Sequence of chain 1.A:
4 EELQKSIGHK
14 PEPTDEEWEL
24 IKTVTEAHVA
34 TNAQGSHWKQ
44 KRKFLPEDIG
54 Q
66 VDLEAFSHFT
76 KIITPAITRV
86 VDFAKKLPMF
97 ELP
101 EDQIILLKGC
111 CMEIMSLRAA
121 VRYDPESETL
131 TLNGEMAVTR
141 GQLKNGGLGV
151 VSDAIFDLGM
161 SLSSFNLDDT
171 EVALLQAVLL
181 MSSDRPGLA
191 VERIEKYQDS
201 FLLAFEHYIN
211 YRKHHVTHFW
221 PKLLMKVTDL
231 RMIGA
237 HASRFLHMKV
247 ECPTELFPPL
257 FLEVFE

This protein binds this small molecule.
Small molecule (SMILES): O=C(O)Cc1cc(I)c(Oc2ccc(O)c(I)c2)c(I)c1

Binding-site contacts:
Ligand atom O4 contacts residue ALA81 of chain 1.A at 3.8 Å.
Ligand atom I1 contacts residue ILE77 of chain 1.A at 3.8 Å.
Ligand atom I2 contacts residue GLY146 of chain 1.A at 3.6 Å.
Ligand atom C14 contacts residue ARG122 of chain 1.A at 3.9 Å.
Ligand atom C12 contacts residue ILE78 of chain 1.A at 3.9 Å (hydrophobic).
Ligand atom C4 contacts residue LEU148 of chain 1.A at 3.8 Å (hydrophobic).
Ligand atom I3 contacts residue ILE155 of chain 1.A at 3.5 Å.
Ligand atom C10 contacts residue MET112 of chain 1.A at 3.9 Å (hydrophobic).
Ligand atom C2 contacts residue LEU148 of chain 1.A at 4.0 Å (hydrophobic).
Ligand atom O1 contacts residue PHE257 of chain 1.A at 3.5 Å.
Ligand atom C13 contacts residue MET115 of chain 1.A at 3.4 Å (hydrophobic).
Ligand atom C10 contacts residue HIS237 of chain 1.A at 3.6 Å.
Ligand atom C14 contacts residue ASN133 of chain 1.A at 3.5 Å.
Ligand atom O1 contacts residue LEU148 of chain 1.A at 3.9 Å.
Ligand atom C9 contacts residue LEU132 of chain 1.A at 3.7 Å (hydrophobic).
Ligand atom C7 contacts residue LEU132 of chain 1.A at 3.8 Å (hydrophobic).
Ligand atom C13 contacts residue ALA81 of chain 1.A at 3.8 Å (hydrophobic).
Ligand atom C12 contacts residue MET112 of chain 1.A at 4.0 Å (hydrophobic).
Ligand atom O4 contacts residue ASN133 of chain 1.A at 3.8 Å.
Ligand atom O3 contacts residue ASN133 of chain 1.A at 2.8 Å (h-bond).
Ligand atom O3 contacts residue LEU132 of chain 1.A at 3.6 Å.
Ligand atom C8 contacts residue ILE78 of chain 1.A at 3.8 Å (hydrophobic).
Ligand atom O4 contacts residue ARG122 of chain 1.A at 3.6 Å.
Ligand atom C14 contacts residue ALA81 of chain 1.A at 4.0 Å (hydrophobic).
Ligand atom I1 contacts residue PHE74 of chain 1.A at 3.2 Å.
Ligand atom C8 contacts residue HIS237 of chain 1.A at 3.6 Å.
Ligand atom C4 contacts residue PHE74 of chain 1.A at 3.9 Å (hydrophobic).
Ligand atom O1 contacts residue HIS237 of chain 1.A at 2.8 Å (h-bond).
Ligand atom O2 contacts residue LEU132 of chain 1.A at 3.8 Å.
Ligand atom O1 contacts residue MET244 of chain 1.A at 3.9 Å.
Ligand atom I1 contacts residue ILE78 of chain 1.A at 3.9 Å.
Ligand atom C8 contacts residue LEU148 of chain 1.A at 3.7 Å (hydrophobic).
Ligand atom O2 contacts residue LEU143 of chain 1.A at 4.0 Å.
Ligand atom C11 contacts residue MET115 of chain 1.A at 3.2 Å (hydrophobic).
Ligand atom C3 contacts residue ALA81 of chain 1.A at 3.6 Å (hydrophobic).
Ligand atom O3 contacts residue ARG122 of chain 1.A at 3.0 Å (salt-bridge).
Ligand atom C11 contacts residue ALA119 of chain 1.A at 3.9 Å (hydrophobic).
Ligand atom C10 contacts residue ILE78 of chain 1.A at 3.6 Å (hydrophobic).
Ligand atom C1 contacts residue MET115 of chain 1.A at 3.8 Å (hydrophobic).
Ligand atom C6 contacts residue LEU148 of chain 1.A at 3.8 Å (hydrophobic).